Sequence of chain 1.B:
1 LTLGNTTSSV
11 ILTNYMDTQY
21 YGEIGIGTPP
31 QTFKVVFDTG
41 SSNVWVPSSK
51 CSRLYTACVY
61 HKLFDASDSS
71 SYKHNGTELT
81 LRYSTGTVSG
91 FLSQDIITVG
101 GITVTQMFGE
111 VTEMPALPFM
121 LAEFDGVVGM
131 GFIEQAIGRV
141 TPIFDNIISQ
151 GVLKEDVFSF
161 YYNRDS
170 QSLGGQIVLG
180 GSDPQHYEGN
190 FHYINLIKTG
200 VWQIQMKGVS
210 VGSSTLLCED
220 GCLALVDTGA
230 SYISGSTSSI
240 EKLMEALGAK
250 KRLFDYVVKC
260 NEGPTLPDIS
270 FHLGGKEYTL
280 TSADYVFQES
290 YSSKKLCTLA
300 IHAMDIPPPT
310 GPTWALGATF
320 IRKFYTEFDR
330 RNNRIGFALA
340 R

Binding-site contacts:
Ligand atom C5 contacts residue ASN75 of chain 1.B at 3.6 Å.
Ligand atom C3 contacts residue ASN75 of chain 1.B at 3.8 Å.
Ligand atom C8 contacts residue ASN75 of chain 1.B at 3.3 Å.
Ligand atom C2 contacts residue ASN75 of chain 1.B at 2.5 Å.
Ligand atom C7 contacts residue ASN75 of chain 1.B at 3.4 Å.
Ligand atom C6 contacts residue MET107 of chain 1.B at 4.1 Å (hydrophobic).
Ligand atom C1 contacts residue ASN75 of chain 1.B at 1.4 Å.
Ligand atom N2 contacts residue THR77 of chain 1.B at 4.1 Å.
Ligand atom O5 contacts residue MET107 of chain 1.B at 3.4 Å.
Ligand atom O7 contacts residue HIS74 of chain 1.B at 4.2 Å.
Ligand atom C1 contacts residue THR77 of chain 1.B at 4.1 Å.
Ligand atom C1 contacts residue MET107 of chain 1.B at 4.0 Å (hydrophobic).
Ligand atom N2 contacts residue ASN75 of chain 1.B at 2.9 Å (h-bond).
Ligand atom O7 contacts residue ASN75 of chain 1.B at 3.4 Å (h-bond).
Ligand atom O5 contacts residue ASN75 of chain 1.B at 2.3 Å (h-bond).
Ligand atom C5 contacts residue MET107 of chain 1.B at 4.2 Å (hydrophobic).
Ligand atom C4 contacts residue ASN75 of chain 1.B at 4.2 Å.

A small-molecule ligand and the protein it binds are described below.
Small molecule (SMILES): CC(=O)N[C@@H]1[C@@H](O)[C@H](O)[C@@H](CO)O[C@H]1O